Sequence of chain 1.G:
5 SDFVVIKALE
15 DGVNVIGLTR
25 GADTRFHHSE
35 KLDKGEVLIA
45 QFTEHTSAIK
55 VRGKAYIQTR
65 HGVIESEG

The protein below binds the small molecule below.
Small molecule (SMILES): N[C@@H](Cc1c[nH]c2ccccc12)C(=O)O

Binding-site contacts:
Ligand atom CD1 contacts residue SER51 of chain 1.G at 3.6 Å.
Ligand atom NE1 contacts residue GLN45 of chain 1.H at 2.8 Å (h-bond).
Ligand atom CA contacts residue THR28 of chain 1.G at 3.3 Å.
Ligand atom CB contacts residue THR28 of chain 1.G at 3.6 Å.
Ligand atom N contacts residue ASP27 of chain 1.G at 3.1 Å (salt-bridge).
Ligand atom O contacts residue ARG24 of chain 1.G at 3.5 Å.
Ligand atom NE1 contacts residue ALA44 of chain 1.H at 3.9 Å.
Ligand atom CB contacts residue SER51 of chain 1.G at 3.5 Å.
Ligand atom CA contacts residue GLY25 of chain 1.G at 3.5 Å.
Ligand atom CE3 contacts residue HIS32 of chain 1.H at 4.0 Å.
Ligand atom OXT contacts residue THR47 of chain 1.H at 2.5 Å (h-bond).
Ligand atom OXT contacts residue HIS49 of chain 1.H at 3.8 Å.
Ligand atom CD1 contacts residue GLN45 of chain 1.H at 3.5 Å.
Ligand atom N contacts residue GLY25 of chain 1.G at 2.8 Å (h-bond).
Ligand atom CH2 contacts residue ILE20 of chain 1.H at 4.0 Å (hydrophobic).
Ligand atom CE3 contacts residue HIS31 of chain 1.H at 4.0 Å.
Ligand atom CA contacts residue SER51 of chain 1.G at 4.1 Å.
Ligand atom CZ2 contacts residue ILE53 of chain 1.H at 3.9 Å (hydrophobic).
Ligand atom CH2 contacts residue GLY21 of chain 1.H at 3.5 Å.
Ligand atom CZ2 contacts residue ALA44 of chain 1.H at 4.0 Å (hydrophobic).
Ligand atom C contacts residue THR50 of chain 1.H at 3.8 Å.
Ligand atom O contacts residue SER51 of chain 1.G at 3.1 Å (h-bond).
Ligand atom CB contacts residue THR23 of chain 1.G at 3.7 Å.
Ligand atom N contacts residue ARG24 of chain 1.G at 4.0 Å.
Ligand atom CA contacts residue THR23 of chain 1.G at 3.8 Å.
Ligand atom C contacts residue SER51 of chain 1.G at 3.7 Å.
Ligand atom CD1 contacts residue THR47 of chain 1.H at 3.7 Å.
Ligand atom C contacts residue THR47 of chain 1.H at 3.4 Å.
Ligand atom N contacts residue THR23 of chain 1.G at 2.8 Å (h-bond).
Ligand atom N contacts residue THR28 of chain 1.G at 2.9 Å (h-bond).
Ligand atom CZ3 contacts residue HIS32 of chain 1.H at 4.0 Å.
Ligand atom C contacts residue GLY25 of chain 1.G at 3.4 Å.
Ligand atom O contacts residue THR47 of chain 1.H at 3.5 Å (h-bond).
Ligand atom CZ2 contacts residue THR50 of chain 1.H at 3.9 Å.
Ligand atom OXT contacts residue THR50 of chain 1.H at 2.6 Å (h-bond).
Ligand atom O contacts residue GLY25 of chain 1.G at 3.0 Å (h-bond).
Ligand atom CG contacts residue SER51 of chain 1.G at 3.9 Å.
Ligand atom CZ3 contacts residue GLY21 of chain 1.H at 3.5 Å.
Ligand atom CD2 contacts residue THR50 of chain 1.H at 4.0 Å.
Ligand atom CE2 contacts residue GLN45 of chain 1.H at 3.9 Å.

Sequence of chain 1.H:
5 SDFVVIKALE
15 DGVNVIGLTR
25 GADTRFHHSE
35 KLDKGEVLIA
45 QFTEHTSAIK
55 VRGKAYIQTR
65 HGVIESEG